Sequence of chain 1.V:
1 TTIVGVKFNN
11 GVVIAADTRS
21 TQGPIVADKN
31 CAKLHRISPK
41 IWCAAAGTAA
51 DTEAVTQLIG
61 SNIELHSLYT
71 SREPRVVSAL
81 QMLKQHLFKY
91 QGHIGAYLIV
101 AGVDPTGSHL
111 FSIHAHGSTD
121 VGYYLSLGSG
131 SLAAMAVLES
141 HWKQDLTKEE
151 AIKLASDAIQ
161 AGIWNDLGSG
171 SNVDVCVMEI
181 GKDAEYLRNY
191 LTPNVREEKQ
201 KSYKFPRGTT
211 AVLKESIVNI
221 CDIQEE

Binding-site contacts:
Ligand atom C5 contacts residue THR22 of chain 1.BA at 3.9 Å.
Ligand atom O28 contacts residue THR1 of chain 1.BA at 2.4 Å (h-bond).
Ligand atom C5 contacts residue HIS114 of chain 1.V at 3.7 Å.
Ligand atom C21 contacts residue THR1 of chain 1.BA at 2.4 Å.
Ligand atom C24 contacts residue THR52 of chain 1.BA at 3.8 Å.
Ligand atom C22 contacts residue THR1 of chain 1.BA at 2.9 Å.
Ligand atom C23 contacts residue GLY47 of chain 1.BA at 3.6 Å.
Ligand atom C22 contacts residue GLY47 of chain 1.BA at 3.5 Å.
Ligand atom C10 contacts residue GLY47 of chain 1.BA at 3.5 Å.
Ligand atom O8 contacts residue SER48 of chain 1.BA at 3.9 Å.
Ligand atom N1 contacts residue SER118 of chain 1.V at 3.7 Å.
Ligand atom C25 contacts residue THR20 of chain 1.BA at 3.5 Å.
Ligand atom O28 contacts residue GLY47 of chain 1.BA at 3.2 Å (h-bond).
Ligand atom C10 contacts residue THR21 of chain 1.BA at 3.9 Å.
Ligand atom C18 contacts residue GLY47 of chain 1.BA at 3.6 Å.
Ligand atom N20 contacts residue THR1 of chain 1.BA at 3.8 Å.
Ligand atom C13 contacts residue GLY47 of chain 1.BA at 3.5 Å.
Ligand atom B26 contacts residue LYS33 of chain 1.BA at 3.8 Å.
Ligand atom C21 contacts residue LYS33 of chain 1.BA at 3.8 Å.
Ligand atom N4 contacts residue THR22 of chain 1.BA at 2.9 Å (h-bond).
Ligand atom N4 contacts residue ALA27 of chain 1.BA at 3.9 Å.
Ligand atom O27 contacts residue SER168 of chain 1.BA at 3.9 Å.
Ligand atom N9 contacts residue THR21 of chain 1.BA at 3.1 Å (h-bond).
Ligand atom O19 contacts residue THR21 of chain 1.BA at 3.1 Å (h-bond).
Ligand atom O19 contacts residue THR20 of chain 1.BA at 3.4 Å.
Ligand atom C21 contacts residue GLY47 of chain 1.BA at 3.7 Å.
Ligand atom O27 contacts residue THR1 of chain 1.BA at 2.3 Å (h-bond).
Ligand atom N1 contacts residue ALA49 of chain 1.BA at 3.8 Å.
Ligand atom C6 contacts residue SER118 of chain 1.V at 3.3 Å.
Ligand atom C24 contacts residue ARG45 of chain 1.BA at 3.4 Å.
Ligand atom C3 contacts residue THR22 of chain 1.BA at 3.6 Å.
Ligand atom C3 contacts residue THR21 of chain 1.BA at 3.2 Å.
Ligand atom B26 contacts residue THR1 of chain 1.BA at 1.4 Å.
Ligand atom C11 contacts residue THR21 of chain 1.BA at 3.6 Å.
Ligand atom C14 contacts residue GLY47 of chain 1.BA at 3.8 Å.
Ligand atom N20 contacts residue GLY47 of chain 1.BA at 2.8 Å (h-bond).
Ligand atom C3 contacts residue THR20 of chain 1.BA at 3.7 Å.
Ligand atom O8 contacts residue ALA49 of chain 1.BA at 3.0 Å (h-bond).
Ligand atom C22 contacts residue SER46 of chain 1.BA at 3.9 Å.
Ligand atom C2 contacts residue THR20 of chain 1.BA at 3.8 Å.

This protein binds this small molecule.
Small molecule (SMILES): CC(C)C[C@H](NC(=O)[C@H](Cc1ccccc1)NC(=O)c1cnccn1)B(O)O

Sequence of chain 1.BA:
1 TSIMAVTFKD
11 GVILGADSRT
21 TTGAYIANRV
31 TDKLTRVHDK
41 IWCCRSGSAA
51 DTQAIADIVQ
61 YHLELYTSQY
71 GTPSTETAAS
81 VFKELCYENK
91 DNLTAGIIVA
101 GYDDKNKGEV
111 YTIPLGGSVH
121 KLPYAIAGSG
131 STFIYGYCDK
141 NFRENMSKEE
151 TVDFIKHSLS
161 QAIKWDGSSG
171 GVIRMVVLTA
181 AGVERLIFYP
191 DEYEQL